Sequence of chain 1.E:
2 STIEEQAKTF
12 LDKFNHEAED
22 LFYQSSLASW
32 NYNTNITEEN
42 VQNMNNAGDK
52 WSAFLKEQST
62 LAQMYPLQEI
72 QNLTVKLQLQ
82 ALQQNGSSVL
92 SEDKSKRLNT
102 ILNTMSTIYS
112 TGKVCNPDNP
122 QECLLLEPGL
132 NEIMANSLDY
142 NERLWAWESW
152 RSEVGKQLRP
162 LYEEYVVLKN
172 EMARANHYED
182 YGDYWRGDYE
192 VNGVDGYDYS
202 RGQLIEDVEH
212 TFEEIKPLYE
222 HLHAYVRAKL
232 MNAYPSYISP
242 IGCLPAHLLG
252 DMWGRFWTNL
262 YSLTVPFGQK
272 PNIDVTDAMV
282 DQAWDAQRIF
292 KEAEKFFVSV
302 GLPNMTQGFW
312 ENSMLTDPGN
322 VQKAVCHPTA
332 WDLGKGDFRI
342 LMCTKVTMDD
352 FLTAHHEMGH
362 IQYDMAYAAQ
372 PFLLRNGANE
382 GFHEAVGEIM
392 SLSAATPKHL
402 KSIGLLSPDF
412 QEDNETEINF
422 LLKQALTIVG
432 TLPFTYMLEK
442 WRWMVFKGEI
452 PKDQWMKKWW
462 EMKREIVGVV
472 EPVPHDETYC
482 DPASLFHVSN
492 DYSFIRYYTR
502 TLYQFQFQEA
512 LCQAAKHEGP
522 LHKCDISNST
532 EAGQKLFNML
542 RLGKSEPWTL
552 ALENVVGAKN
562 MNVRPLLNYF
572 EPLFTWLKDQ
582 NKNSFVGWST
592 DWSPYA

A protein and the small-molecule ligand that binds it are described below.
Small molecule (SMILES): CC(=O)N[C@@H]1[C@@H](O)[C@H](O)[C@@H](CO)O[C@H]1O

Binding-site contacts:
Ligand atom C7 contacts residue ASN305 of chain 1.E at 3.6 Å.
Ligand atom C2 contacts residue ASN305 of chain 1.E at 2.5 Å.
Ligand atom C7 contacts residue GLU295 of chain 1.E at 4.2 Å.
Ligand atom O7 contacts residue GLU295 of chain 1.E at 4.2 Å.
Ligand atom C7 contacts residue MET306 of chain 1.E at 4.2 Å (hydrophobic).
Ligand atom N2 contacts residue ASN305 of chain 1.E at 2.9 Å (h-bond).
Ligand atom C8 contacts residue TRP311 of chain 1.E at 3.6 Å (hydrophobic).
Ligand atom O7 contacts residue ASN305 of chain 1.E at 3.9 Å.
Ligand atom C1 contacts residue ASN305 of chain 1.E at 1.4 Å.
Ligand atom N2 contacts residue MET306 of chain 1.E at 4.0 Å.
Ligand atom C3 contacts residue ASN305 of chain 1.E at 3.8 Å.
Ligand atom C8 contacts residue GLU295 of chain 1.E at 4.3 Å.
Ligand atom O5 contacts residue ASN305 of chain 1.E at 2.4 Å (h-bond).
Ligand atom C4 contacts residue ASN305 of chain 1.E at 4.2 Å.
Ligand atom C8 contacts residue MET306 of chain 1.E at 3.6 Å (hydrophobic).
Ligand atom C5 contacts residue ASN305 of chain 1.E at 3.7 Å.